Sequence of chain 1.O:
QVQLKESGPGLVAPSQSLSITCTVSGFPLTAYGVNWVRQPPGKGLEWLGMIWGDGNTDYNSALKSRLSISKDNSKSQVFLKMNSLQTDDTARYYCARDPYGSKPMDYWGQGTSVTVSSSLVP

The small molecule below binds the protein below.
Small molecule (SMILES): CC(=O)N[C@H]1[C@H](O[C@H]2[C@H](O)[C@@H](NC(C)=O)CO[C@@H]2CO[C@@H]2O[C@@H](C)[C@@H](O)[C@@H](O)[C@@H]2O)O[C@H](CO)[C@@H](O[C@@H]2O[C@H](CO)[C@@H](O)[C@H](O)[C@@H]2O)[C@@H]1O

Sequence of chain 1.Q:
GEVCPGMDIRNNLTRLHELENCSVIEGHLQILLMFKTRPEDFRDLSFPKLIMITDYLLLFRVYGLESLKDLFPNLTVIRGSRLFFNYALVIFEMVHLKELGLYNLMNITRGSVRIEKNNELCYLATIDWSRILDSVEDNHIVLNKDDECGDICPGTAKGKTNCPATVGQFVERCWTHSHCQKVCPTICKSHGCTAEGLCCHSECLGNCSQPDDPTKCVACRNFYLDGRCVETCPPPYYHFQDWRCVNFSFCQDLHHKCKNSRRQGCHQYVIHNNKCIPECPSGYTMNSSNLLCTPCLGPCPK

Binding-site contacts:
Ligand atom N2 contacts residue ASN255 of chain 1.Q at 2.9 Å (h-bond).
Ligand atom O5 contacts residue PHE258 of chain 1.Q at 4.4 Å.
Ligand atom C6 contacts residue ARG252 of chain 1.Q at 3.4 Å.
Ligand atom O7 contacts residue ASN56 of chain 1.O at 3.4 Å (h-bond).
Ligand atom C1 contacts residue SER257 of chain 1.Q at 4.1 Å.
Ligand atom O7 contacts residue ASN255 of chain 1.Q at 3.5 Å (h-bond).
Ligand atom C8 contacts residue ASN255 of chain 1.Q at 4.4 Å.
Ligand atom C7 contacts residue SER257 of chain 1.Q at 4.4 Å.
Ligand atom C1 contacts residue ASN255 of chain 1.Q at 1.4 Å.
Ligand atom C4 contacts residue ASN255 of chain 1.Q at 4.2 Å.
Ligand atom C2 contacts residue ASN255 of chain 1.Q at 2.5 Å.
Ligand atom C3 contacts residue ASN255 of chain 1.Q at 3.8 Å.
Ligand atom O5 contacts residue ASN255 of chain 1.Q at 2.3 Å (h-bond).
Ligand atom C7 contacts residue ASN255 of chain 1.Q at 3.3 Å.
Ligand atom C8 contacts residue SER257 of chain 1.Q at 4.1 Å.
Ligand atom N2 contacts residue SER257 of chain 1.Q at 3.8 Å.
Ligand atom C6 contacts residue VAL254 of chain 1.Q at 4.4 Å (hydrophobic).
Ligand atom C5 contacts residue ASN255 of chain 1.Q at 3.6 Å.
Ligand atom C6 contacts residue CYS253 of chain 1.Q at 4.3 Å (hydrophobic).